Sequence of chain 1.D:
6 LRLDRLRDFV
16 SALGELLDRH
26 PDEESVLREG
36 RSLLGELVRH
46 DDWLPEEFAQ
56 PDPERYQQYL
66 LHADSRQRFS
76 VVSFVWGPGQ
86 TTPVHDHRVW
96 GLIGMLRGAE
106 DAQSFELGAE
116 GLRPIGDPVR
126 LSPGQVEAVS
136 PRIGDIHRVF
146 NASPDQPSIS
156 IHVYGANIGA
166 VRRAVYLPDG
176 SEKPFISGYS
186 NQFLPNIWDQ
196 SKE

This small molecule binds to this protein.
Small molecule (SMILES): O=C(O)CCO

Binding-site contacts:
Ligand atom C1 contacts residue TYR159 of chain 1.D at 3.6 Å (hydrophobic).
Ligand atom C3 contacts residue PHE79 of chain 1.D at 4.2 Å (hydrophobic).
Ligand atom C1 contacts residue ARG168 of chain 1.D at 3.7 Å.
Ligand atom C2 contacts residue HIS90 of chain 1.D at 3.7 Å.
Ligand atom O1 contacts residue FE1 of chain 1.X at 2.1 Å.
Ligand atom O2 contacts residue FE1 of chain 1.X at 4.2 Å.
Ligand atom C3 contacts residue TYR159 of chain 1.D at 4.0 Å (hydrophobic).
Ligand atom C3 contacts residue THR87 of chain 1.D at 3.9 Å.
Ligand atom C3 contacts residue TRP81 of chain 1.D at 4.2 Å (hydrophobic).
Ligand atom C1 contacts residue HIS90 of chain 1.D at 3.3 Å.
Ligand atom O3 contacts residue THR87 of chain 1.D at 4.2 Å.
Ligand atom O2 contacts residue ARG168 of chain 1.D at 2.7 Å (salt-bridge).
Ligand atom O1 contacts residue HIS92 of chain 1.D at 3.1 Å (h-bond).
Ligand atom O1 contacts residue ARG168 of chain 1.D at 3.5 Å (salt-bridge).
Ligand atom C1 contacts residue PHE79 of chain 1.D at 3.9 Å (hydrophobic).
Ligand atom O1 contacts residue HIS142 of chain 1.D at 4.3 Å.
Ligand atom O3 contacts residue FE1 of chain 1.X at 2.1 Å.
Ligand atom O2 contacts residue PHE79 of chain 1.D at 3.9 Å.
Ligand atom C2 contacts residue TYR61 of chain 1.D at 4.4 Å (hydrophobic).
Ligand atom O3 contacts residue TYR159 of chain 1.D at 4.2 Å.
Ligand atom O1 contacts residue TYR159 of chain 1.D at 3.1 Å (h-bond).
Ligand atom C1 contacts residue FE1 of chain 1.X at 3.1 Å.
Ligand atom O3 contacts residue HIS142 of chain 1.D at 3.3 Å (h-bond).
Ligand atom O2 contacts residue HIS90 of chain 1.D at 4.1 Å.
Ligand atom C2 contacts residue FE1 of chain 1.X at 3.5 Å.
Ligand atom C3 contacts residue HIS157 of chain 1.D at 3.6 Å.
Ligand atom C3 contacts residue VAL144 of chain 1.D at 4.5 Å (hydrophobic).
Ligand atom C3 contacts residue HIS90 of chain 1.D at 4.0 Å.
Ligand atom O3 contacts residue HIS90 of chain 1.D at 3.1 Å (h-bond).
Ligand atom O2 contacts residue TYR159 of chain 1.D at 4.3 Å.
Ligand atom C3 contacts residue FE1 of chain 1.X at 3.2 Å.
Ligand atom O1 contacts residue HIS90 of chain 1.D at 3.0 Å (h-bond).
Ligand atom O3 contacts residue HIS92 of chain 1.D at 4.2 Å.
Ligand atom C2 contacts residue THR87 of chain 1.D at 4.0 Å.
Ligand atom C2 contacts residue TYR159 of chain 1.D at 4.2 Å (hydrophobic).
Ligand atom C2 contacts residue PHE79 of chain 1.D at 3.6 Å (hydrophobic).
Ligand atom C1 contacts residue HIS92 of chain 1.D at 4.2 Å.
Ligand atom O3 contacts residue VAL144 of chain 1.D at 3.6 Å.
Ligand atom O3 contacts residue HIS157 of chain 1.D at 3.9 Å.